Binding-site contacts:
Ligand atom C3 contacts residue ASN204 of chain 1.A at 3.6 Å.
Ligand atom C7 contacts residue ASN204 of chain 1.A at 3.5 Å.
Ligand atom O5 contacts residue ASN204 of chain 1.A at 2.4 Å (h-bond).
Ligand atom C2 contacts residue ASN204 of chain 1.A at 2.3 Å.
Ligand atom C5 contacts residue ASN204 of chain 1.A at 3.6 Å.
Ligand atom C8 contacts residue SER244 of chain 1.A at 3.3 Å.
Ligand atom C8 contacts residue ILE247 of chain 1.A at 4.0 Å (hydrophobic).
Ligand atom O7 contacts residue ASN204 of chain 1.A at 3.8 Å.
Ligand atom C8 contacts residue ASN204 of chain 1.A at 4.5 Å.
Ligand atom C4 contacts residue ASN204 of chain 1.A at 4.1 Å.
Ligand atom C3 contacts residue THR206 of chain 1.A at 4.3 Å.
Ligand atom C1 contacts residue THR206 of chain 1.A at 3.9 Å.
Ligand atom C5 contacts residue THR206 of chain 1.A at 4.3 Å.
Ligand atom C1 contacts residue ASN204 of chain 1.A at 1.4 Å.
Ligand atom O7 contacts residue ILE247 of chain 1.A at 4.3 Å.
Ligand atom N2 contacts residue ASN204 of chain 1.A at 2.7 Å (h-bond).

The protein below binds the small molecule below.
Small molecule (SMILES): CC(=O)N[C@@H]1[C@@H](O)[C@H](O)[C@@H](CO)O[C@H]1O

Sequence of chain 1.A:
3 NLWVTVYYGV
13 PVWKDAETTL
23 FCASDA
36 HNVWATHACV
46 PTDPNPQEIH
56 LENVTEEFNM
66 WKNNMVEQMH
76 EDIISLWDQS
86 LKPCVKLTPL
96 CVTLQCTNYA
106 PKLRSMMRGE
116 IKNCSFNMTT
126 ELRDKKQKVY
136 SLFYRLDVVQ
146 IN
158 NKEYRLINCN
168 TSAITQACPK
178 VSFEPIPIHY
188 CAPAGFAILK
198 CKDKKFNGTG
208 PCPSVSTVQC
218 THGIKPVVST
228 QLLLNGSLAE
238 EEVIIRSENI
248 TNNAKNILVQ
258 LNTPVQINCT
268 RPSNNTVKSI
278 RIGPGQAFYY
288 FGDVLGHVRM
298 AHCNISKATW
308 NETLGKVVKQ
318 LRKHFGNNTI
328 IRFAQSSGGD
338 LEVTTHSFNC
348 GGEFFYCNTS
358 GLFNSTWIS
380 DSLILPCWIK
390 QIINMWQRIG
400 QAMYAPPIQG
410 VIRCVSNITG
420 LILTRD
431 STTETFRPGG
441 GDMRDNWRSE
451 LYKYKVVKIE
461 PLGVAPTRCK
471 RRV